A protein and the small-molecule ligand that binds it are described below.
Small molecule (SMILES): CC(=O)N[C@@H]1[C@@H](O)[C@H](O)[C@@H](CO)O[C@H]1O

Sequence of chain 1.B:
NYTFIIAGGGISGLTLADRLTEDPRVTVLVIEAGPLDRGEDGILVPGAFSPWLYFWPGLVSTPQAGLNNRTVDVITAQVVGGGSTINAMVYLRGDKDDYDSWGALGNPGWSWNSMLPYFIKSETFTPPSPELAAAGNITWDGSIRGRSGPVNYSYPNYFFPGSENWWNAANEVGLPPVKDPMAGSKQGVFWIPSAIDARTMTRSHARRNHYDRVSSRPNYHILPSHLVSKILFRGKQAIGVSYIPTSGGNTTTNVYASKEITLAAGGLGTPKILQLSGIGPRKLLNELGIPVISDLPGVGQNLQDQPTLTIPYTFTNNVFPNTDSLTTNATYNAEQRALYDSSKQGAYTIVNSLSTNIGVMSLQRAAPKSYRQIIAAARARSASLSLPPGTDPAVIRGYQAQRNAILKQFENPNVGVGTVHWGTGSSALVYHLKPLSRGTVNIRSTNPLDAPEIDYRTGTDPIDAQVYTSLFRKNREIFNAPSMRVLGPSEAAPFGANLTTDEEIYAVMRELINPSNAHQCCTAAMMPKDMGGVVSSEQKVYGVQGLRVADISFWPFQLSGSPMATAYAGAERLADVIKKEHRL

Binding-site contacts:
Ligand atom O7 contacts residue ASN254 of chain 1.B at 3.2 Å (h-bond).
Ligand atom C8 contacts residue ASN254 of chain 1.B at 4.3 Å.
Ligand atom N2 contacts residue ASN254 of chain 1.B at 2.9 Å (h-bond).
Ligand atom C1 contacts residue ASN254 of chain 1.B at 1.4 Å.
Ligand atom O5 contacts residue ASN254 of chain 1.B at 2.3 Å (h-bond).
Ligand atom C7 contacts residue ASN254 of chain 1.B at 3.2 Å.
Ligand atom C4 contacts residue ASN254 of chain 1.B at 4.2 Å.
Ligand atom C2 contacts residue ASN254 of chain 1.B at 2.4 Å.
Ligand atom C5 contacts residue ASN254 of chain 1.B at 3.6 Å.
Ligand atom C3 contacts residue ASN254 of chain 1.B at 3.7 Å.